Binding-site contacts:
Ligand atom C1 contacts residue ASN62 of chain 1.B at 1.4 Å.
Ligand atom C8 contacts residue ASN55 of chain 1.B at 3.4 Å.
Ligand atom N2 contacts residue PRO59 of chain 1.B at 3.6 Å.
Ligand atom C8 contacts residue ASN62 of chain 1.B at 4.3 Å.
Ligand atom C3 contacts residue PRO59 of chain 1.B at 4.0 Å (hydrophobic).
Ligand atom N2 contacts residue ASN62 of chain 1.B at 2.9 Å (h-bond).
Ligand atom O3 contacts residue PRO59 of chain 1.B at 3.5 Å.
Ligand atom C8 contacts residue PRO60 of chain 1.B at 3.3 Å (hydrophobic).
Ligand atom O7 contacts residue PRO60 of chain 1.B at 4.5 Å.
Ligand atom C7 contacts residue PRO59 of chain 1.B at 4.2 Å (hydrophobic).
Ligand atom C3 contacts residue PRO60 of chain 1.B at 4.5 Å (hydrophobic).
Ligand atom C8 contacts residue PRO59 of chain 1.B at 3.7 Å (hydrophobic).
Ligand atom C8 contacts residue VAL61 of chain 1.B at 4.3 Å (hydrophobic).
Ligand atom C4 contacts residue ASN62 of chain 1.B at 4.2 Å.
Ligand atom C1 contacts residue PRO60 of chain 1.B at 3.9 Å (hydrophobic).
Ligand atom N2 contacts residue PRO60 of chain 1.B at 3.0 Å (h-bond).
Ligand atom O5 contacts residue ASN62 of chain 1.B at 2.3 Å (h-bond).
Ligand atom C3 contacts residue ASN62 of chain 1.B at 3.8 Å.
Ligand atom C2 contacts residue ASN62 of chain 1.B at 2.5 Å.
Ligand atom C7 contacts residue PRO60 of chain 1.B at 3.5 Å (hydrophobic).
Ligand atom O7 contacts residue ASN62 of chain 1.B at 3.0 Å (h-bond).
Ligand atom C2 contacts residue PRO60 of chain 1.B at 3.9 Å (hydrophobic).
Ligand atom C2 contacts residue PRO59 of chain 1.B at 4.4 Å (hydrophobic).
Ligand atom C5 contacts residue ASN62 of chain 1.B at 3.6 Å.
Ligand atom C7 contacts residue ASN62 of chain 1.B at 3.1 Å.

Sequence of chain 1.B:
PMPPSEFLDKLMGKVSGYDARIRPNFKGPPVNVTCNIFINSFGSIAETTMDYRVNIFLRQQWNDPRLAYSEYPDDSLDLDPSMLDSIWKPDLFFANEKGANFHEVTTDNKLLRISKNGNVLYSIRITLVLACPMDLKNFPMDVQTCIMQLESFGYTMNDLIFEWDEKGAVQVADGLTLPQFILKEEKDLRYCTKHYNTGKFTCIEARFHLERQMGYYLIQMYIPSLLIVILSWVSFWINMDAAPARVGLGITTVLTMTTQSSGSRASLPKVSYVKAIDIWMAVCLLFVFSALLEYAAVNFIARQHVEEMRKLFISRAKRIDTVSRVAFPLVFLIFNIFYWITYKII

A small-molecule ligand and the protein it binds are described below.
Small molecule (SMILES): CC(=O)N[C@H]1[C@H](O[C@H]2[C@H](O)[C@@H](NC(C)=O)CO[C@@H]2CO)O[C@H](CO)[C@@H](O[C@@H]2O[C@H](CO)[C@@H](O)[C@H](O)[C@@H]2O)[C@@H]1O